Sequence of chain 1.G:
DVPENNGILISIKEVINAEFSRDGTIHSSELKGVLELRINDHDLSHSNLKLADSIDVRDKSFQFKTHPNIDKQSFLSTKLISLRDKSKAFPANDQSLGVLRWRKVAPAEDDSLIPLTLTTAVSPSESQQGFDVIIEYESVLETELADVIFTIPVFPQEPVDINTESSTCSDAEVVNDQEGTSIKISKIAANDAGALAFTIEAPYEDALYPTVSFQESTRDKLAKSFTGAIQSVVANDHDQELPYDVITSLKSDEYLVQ

The small molecule below binds the protein below.
Small molecule (SMILES): C[Se]CC[C@H](NC(=O)[C@H](CCC(=O)O)NC(=O)[C@H](CC1=CN=C2C=CC=CC12)NC(=O)[C@H](CC(N)=O)NC(=O)[C@H](CC1=CN=C2C=CC=CC12)NC(=O)[C@H](CC(=O)O)NC(=O)[C@@H](N)CC(=O)O)C(=O)N[C@@H](CCC(=O)O)C(=O)N[C@@H](CC(=O)O)C(=O)O

Binding-site contacts:
Ligand atom O contacts residue ASN76 of chain 1.G at 2.8 Å (h-bond).
Ligand atom CE3 contacts residue ASN76 of chain 1.G at 3.7 Å.
Ligand atom CE contacts residue ASN76 of chain 1.G at 3.6 Å.
Ligand atom CE3 contacts residue ARG108 of chain 1.G at 3.5 Å.
Ligand atom CZ3 contacts residue ARG108 of chain 1.G at 3.6 Å.
Ligand atom OD2 contacts residue VAL41 of chain 1.G at 3.4 Å.
Ligand atom CB contacts residue ARG108 of chain 1.G at 3.5 Å.
Ligand atom O contacts residue ALA96 of chain 1.G at 3.2 Å (h-bond).
Ligand atom CA contacts residue SER103 of chain 1.G at 3.4 Å.
Ligand atom NE1 contacts residue HIS74 of chain 1.G at 3.6 Å.
Ligand atom CD2 contacts residue ARG108 of chain 1.G at 3.3 Å.
Ligand atom O contacts residue LYS95 of chain 1.G at 3.1 Å.
Ligand atom CE2 contacts residue GLY105 of chain 1.G at 3.4 Å.
Ligand atom CB contacts residue GLU43 of chain 1.G at 3.7 Å.
Ligand atom O contacts residue SER103 of chain 1.G at 3.4 Å (h-bond).
Ligand atom CB contacts residue SER103 of chain 1.G at 3.7 Å.
Ligand atom CD2 contacts residue HIS74 of chain 1.G at 3.7 Å.
Ligand atom CH2 contacts residue ARG108 of chain 1.G at 3.6 Å.
Ligand atom CH2 contacts residue ASN76 of chain 1.G at 3.7 Å.
Ligand atom CG contacts residue ARG108 of chain 1.G at 3.2 Å.
Ligand atom CZ2 contacts residue GLY105 of chain 1.G at 3.4 Å.
Ligand atom CE2 contacts residue HIS74 of chain 1.G at 3.5 Å.
Ligand atom NE1 contacts residue GLY105 of chain 1.G at 2.7 Å (h-bond).
Ligand atom CB contacts residue ALA96 of chain 1.G at 3.6 Å (hydrophobic).
Ligand atom CE contacts residue ARG91 of chain 1.G at 3.5 Å.
Ligand atom O contacts residue PRO98 of chain 1.G at 3.2 Å.
Ligand atom N contacts residue ALA96 of chain 1.G at 3.1 Å (h-bond).
Ligand atom OE1 contacts residue PRO98 of chain 1.G at 3.6 Å.
Ligand atom CE2 contacts residue ARG108 of chain 1.G at 3.5 Å.
Ligand atom NE1 contacts residue ARG108 of chain 1.G at 3.6 Å (salt-bridge).
Ligand atom OD2 contacts residue GLU43 of chain 1.G at 3.3 Å (salt-bridge).
Ligand atom CZ2 contacts residue HIS74 of chain 1.G at 3.3 Å.
Ligand atom O contacts residue GLY105 of chain 1.G at 2.8 Å (h-bond).
Ligand atom CH2 contacts residue LYS72 of chain 1.G at 3.4 Å.
Ligand atom O contacts residue HIS74 of chain 1.G at 3.0 Å (h-bond).
Ligand atom CB contacts residue LEU104 of chain 1.G at 3.7 Å (hydrophobic).
Ligand atom CD1 contacts residue ARG108 of chain 1.G at 3.7 Å.
Ligand atom CZ3 contacts residue ASN76 of chain 1.G at 3.7 Å.
Ligand atom C contacts residue ALA96 of chain 1.G at 3.6 Å (hydrophobic).
Ligand atom CA contacts residue ASN76 of chain 1.G at 3.6 Å.